The small molecule below binds the protein below.
Small molecule (SMILES): CC(C)C[C@H](NC(=O)[C@H](CCc1ccccc1)NC(=O)CN1CCOCC1)C(=O)N[C@@H](Cc1ccccc1)C(=O)N[C@@H](CC(C)C)[C@@H](O)[C@H](C)CO

Binding-site contacts:
Ligand atom O29 contacts residue ALA49 of chain 1.V at 3.1 Å (h-bond).
Ligand atom N41 contacts residue GLY47 of chain 1.V at 3.0 Å (h-bond).
Ligand atom C43 contacts residue THR1 of chain 1.V at 2.7 Å.
Ligand atom O60 contacts residue SER129 of chain 1.V at 3.2 Å (h-bond).
Ligand atom C27 contacts residue THR21 of chain 1.V at 3.5 Å.
Ligand atom C59 contacts residue THR1 of chain 1.V at 2.5 Å.
Ligand atom O21 contacts residue GLN22 of chain 1.V at 3.7 Å.
Ligand atom O60 contacts residue THR1 of chain 1.V at 2.7 Å (h-bond).
Ligand atom C51 contacts residue THR1 of chain 1.V at 1.5 Å.
Ligand atom N22 contacts residue ASP125 of chain 1.W at 3.4 Å (salt-bridge).
Ligand atom O48 contacts residue GLY47 of chain 1.V at 3.2 Å (h-bond).
Ligand atom C58 contacts residue GLY168 of chain 1.V at 2.9 Å.
Ligand atom C23 contacts residue THR21 of chain 1.V at 3.4 Å.
Ligand atom C31 contacts residue GLY47 of chain 1.V at 3.4 Å.
Ligand atom O40 contacts residue SER20 of chain 1.V at 3.5 Å.
Ligand atom C58 contacts residue LYS33 of chain 1.V at 3.6 Å.
Ligand atom C45 contacts residue THR52 of chain 1.V at 3.7 Å.
Ligand atom O48 contacts residue MES1 of chain 1.QA at 2.7 Å (h-bond).
Ligand atom C58 contacts residue THR1 of chain 1.V at 2.5 Å.
Ligand atom C46 contacts residue ALA49 of chain 1.V at 3.6 Å (hydrophobic).
Ligand atom C43 contacts residue GLY47 of chain 1.V at 3.4 Å.
Ligand atom O48 contacts residue THR1 of chain 1.V at 2.3 Å (h-bond).
Ligand atom C5 contacts residue GLN22 of chain 1.V at 3.3 Å.
Ligand atom N41 contacts residue THR1 of chain 1.V at 3.6 Å.
Ligand atom C45 contacts residue GLY45 of chain 1.V at 3.5 Å.
Ligand atom O40 contacts residue THR21 of chain 1.V at 3.2 Å (h-bond).
Ligand atom C47 contacts residue THR1 of chain 1.V at 1.4 Å.
Ligand atom C51 contacts residue GLY168 of chain 1.V at 3.4 Å.
Ligand atom C34 contacts residue GLY47 of chain 1.V at 3.6 Å.
Ligand atom O60 contacts residue GLY168 of chain 1.V at 3.4 Å (h-bond).
Ligand atom O9 contacts residue GLN22 of chain 1.V at 3.4 Å (h-bond).
Ligand atom C42 contacts residue THR1 of chain 1.V at 2.3 Å.
Ligand atom C44 contacts residue THR1 of chain 1.V at 3.5 Å.
Ligand atom C27 contacts residue ALA27 of chain 1.V at 3.3 Å (hydrophobic).
Ligand atom C39 contacts residue GLY47 of chain 1.V at 3.6 Å.
Ligand atom C59 contacts residue MES1 of chain 1.QA at 3.4 Å.
Ligand atom O9 contacts residue ASP125 of chain 1.W at 3.7 Å.
Ligand atom C19 contacts residue THR48 of chain 1.V at 3.6 Å.
Ligand atom N30 contacts residue THR21 of chain 1.V at 3.0 Å (h-bond).
Ligand atom C58 contacts residue ARG19 of chain 1.V at 3.2 Å.

Sequence of chain 1.L:
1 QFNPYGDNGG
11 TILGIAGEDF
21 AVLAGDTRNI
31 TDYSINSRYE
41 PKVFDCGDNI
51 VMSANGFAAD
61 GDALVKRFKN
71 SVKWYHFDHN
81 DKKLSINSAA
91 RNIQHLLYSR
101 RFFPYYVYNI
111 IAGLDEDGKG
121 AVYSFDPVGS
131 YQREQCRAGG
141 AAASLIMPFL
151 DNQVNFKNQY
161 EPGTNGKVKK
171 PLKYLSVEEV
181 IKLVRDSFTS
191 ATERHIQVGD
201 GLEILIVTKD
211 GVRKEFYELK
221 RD

Sequence of chain 1.W:
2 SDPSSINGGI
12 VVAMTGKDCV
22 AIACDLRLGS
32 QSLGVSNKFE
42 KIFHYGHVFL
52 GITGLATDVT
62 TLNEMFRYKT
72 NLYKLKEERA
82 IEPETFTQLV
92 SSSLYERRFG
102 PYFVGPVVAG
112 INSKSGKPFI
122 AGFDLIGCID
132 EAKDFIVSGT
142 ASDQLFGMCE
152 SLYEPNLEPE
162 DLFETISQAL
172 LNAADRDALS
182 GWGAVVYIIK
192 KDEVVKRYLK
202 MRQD

Sequence of chain 1.V:
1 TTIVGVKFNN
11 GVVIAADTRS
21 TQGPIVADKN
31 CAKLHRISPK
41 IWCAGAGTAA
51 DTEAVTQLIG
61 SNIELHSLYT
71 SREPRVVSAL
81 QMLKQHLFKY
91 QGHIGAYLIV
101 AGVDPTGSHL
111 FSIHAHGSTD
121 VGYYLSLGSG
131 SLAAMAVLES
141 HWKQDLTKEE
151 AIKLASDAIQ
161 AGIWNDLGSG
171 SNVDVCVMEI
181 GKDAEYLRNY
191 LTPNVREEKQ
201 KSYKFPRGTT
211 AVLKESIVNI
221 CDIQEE